Binding-site contacts:
Ligand atom C1 contacts residue ASN69 of chain 1.A at 1.4 Å.
Ligand atom C7 contacts residue ASN69 of chain 1.A at 3.7 Å.
Ligand atom O7 contacts residue ASN69 of chain 1.A at 3.9 Å.
Ligand atom C3 contacts residue ASN69 of chain 1.A at 3.8 Å.
Ligand atom C2 contacts residue ASN69 of chain 1.A at 2.4 Å.
Ligand atom C8 contacts residue ALA68 of chain 1.A at 3.7 Å (hydrophobic).
Ligand atom C8 contacts residue HIS234 of chain 1.A at 4.0 Å.
Ligand atom N2 contacts residue ASN69 of chain 1.A at 3.0 Å (h-bond).
Ligand atom C7 contacts residue ALA68 of chain 1.A at 4.1 Å (hydrophobic).
Ligand atom C5 contacts residue ASN69 of chain 1.A at 3.6 Å.
Ligand atom O5 contacts residue ASN69 of chain 1.A at 2.3 Å (h-bond).
Ligand atom N2 contacts residue ALA68 of chain 1.A at 4.0 Å.
Ligand atom C4 contacts residue ASN69 of chain 1.A at 4.1 Å.

The protein below binds the small molecule below.
Small molecule (SMILES): CC(=O)N[C@@H]1[C@@H](O)[C@H](O)[C@@H](CO)O[C@H]1O

Sequence of chain 1.A:
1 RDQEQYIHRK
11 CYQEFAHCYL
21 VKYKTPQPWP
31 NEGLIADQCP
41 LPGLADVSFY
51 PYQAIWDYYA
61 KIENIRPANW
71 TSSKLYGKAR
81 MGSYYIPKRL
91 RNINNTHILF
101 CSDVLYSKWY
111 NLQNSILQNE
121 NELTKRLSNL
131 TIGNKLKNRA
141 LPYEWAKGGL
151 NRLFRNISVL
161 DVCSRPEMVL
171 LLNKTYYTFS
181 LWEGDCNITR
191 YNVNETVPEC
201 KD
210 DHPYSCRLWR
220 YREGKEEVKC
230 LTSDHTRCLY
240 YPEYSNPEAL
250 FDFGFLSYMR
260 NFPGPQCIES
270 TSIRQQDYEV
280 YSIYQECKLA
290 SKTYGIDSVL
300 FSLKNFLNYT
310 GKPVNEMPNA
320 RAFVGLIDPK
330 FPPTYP